A small-molecule ligand and the protein it binds are described below.
Small molecule (SMILES): Cc1cn([C@H]2C[C@H](O)[C@@H](CO[P](=O)(O)O[P](=O)(O)O[C@H]3O[C@H](C)[C@@H](O)[C@H](N)[C@H]3O)O2)c(=O)[nH]c1=O

Binding-site contacts:
Ligand atom O4 contacts residue TYR215 of chain 2.A at 3.4 Å.
Ligand atom O3' contacts residue THR126 of chain 2.A at 3.4 Å (h-bond).
Ligand atom O1A contacts residue LYS28 of chain 2.A at 3.3 Å (salt-bridge).
Ligand atom C1' contacts residue PHE238 of chain 2.A at 3.8 Å (hydrophobic).
Ligand atom C6Q contacts residue PHE96 of chain 2.A at 3.5 Å (hydrophobic).
Ligand atom C4 contacts residue GLN242 of chain 2.A at 3.7 Å.
Ligand atom N3 contacts residue TYR215 of chain 2.A at 3.3 Å.
Ligand atom C4 contacts residue TYR215 of chain 2.A at 3.5 Å (hydrophobic).
Ligand atom C2Q contacts residue GLY123 of chain 2.A at 3.6 Å.
Ligand atom O3' contacts residue SER127 of chain 2.A at 3.1 Å (h-bond).
Ligand atom C4Q contacts residue FON1 of chain 2.B at 3.5 Å.
Ligand atom O2 contacts residue PHE238 of chain 2.A at 3.6 Å.
Ligand atom O1B contacts residue TYR125 of chain 2.A at 2.8 Å (h-bond).
Ligand atom C3Q contacts residue FON1 of chain 2.B at 3.7 Å.
Ligand atom O1B contacts residue MET124 of chain 2.A at 3.5 Å.
Ligand atom C2 contacts residue TYR215 of chain 2.A at 3.4 Å (hydrophobic).
Ligand atom N3 contacts residue GLN242 of chain 2.A at 2.8 Å (h-bond).
Ligand atom N1 contacts residue TYR241 of chain 2.A at 3.7 Å.
Ligand atom O4 contacts residue GLN242 of chain 2.A at 3.6 Å.
Ligand atom C4Q contacts residue PHE96 of chain 2.A at 3.5 Å (hydrophobic).
Ligand atom C5' contacts residue TYR172 of chain 2.A at 3.5 Å (hydrophobic).
Ligand atom O4' contacts residue TYR241 of chain 2.A at 3.7 Å.
Ligand atom O2 contacts residue TYR215 of chain 2.A at 3.5 Å.
Ligand atom O2Q contacts residue GLY123 of chain 2.A at 2.8 Å (h-bond).
Ligand atom O3' contacts residue TYR125 of chain 2.A at 3.3 Å.
Ligand atom O4Q contacts residue FON1 of chain 2.B at 3.3 Å (h-bond).
Ligand atom O2 contacts residue GLN242 of chain 2.A at 2.9 Å (h-bond).
Ligand atom O4Q contacts residue GLU95 of chain 2.A at 3.2 Å.
Ligand atom C4 contacts residue TYR241 of chain 2.A at 3.6 Å (hydrophobic).
Ligand atom O4Q contacts residue PHE96 of chain 2.A at 2.6 Å (h-bond).
Ligand atom N3Q contacts residue FON1 of chain 2.B at 2.8 Å (h-bond).
Ligand atom C2' contacts residue TYR215 of chain 2.A at 3.5 Å (hydrophobic).
Ligand atom C3Q contacts residue GLU95 of chain 2.A at 3.6 Å.
Ligand atom N3Q contacts residue GLU95 of chain 2.A at 3.7 Å.
Ligand atom C2 contacts residue GLN242 of chain 2.A at 3.7 Å.
Ligand atom C2 contacts residue TYR241 of chain 2.A at 3.6 Å (hydrophobic).
Ligand atom C6Q contacts residue GLU95 of chain 2.A at 3.7 Å.
Ligand atom O4 contacts residue TYR241 of chain 2.A at 3.6 Å.
Ligand atom O4' contacts residue PHE238 of chain 2.A at 3.2 Å.
Ligand atom N3 contacts residue TYR241 of chain 2.A at 3.4 Å.

Sequence of chain 2.A:
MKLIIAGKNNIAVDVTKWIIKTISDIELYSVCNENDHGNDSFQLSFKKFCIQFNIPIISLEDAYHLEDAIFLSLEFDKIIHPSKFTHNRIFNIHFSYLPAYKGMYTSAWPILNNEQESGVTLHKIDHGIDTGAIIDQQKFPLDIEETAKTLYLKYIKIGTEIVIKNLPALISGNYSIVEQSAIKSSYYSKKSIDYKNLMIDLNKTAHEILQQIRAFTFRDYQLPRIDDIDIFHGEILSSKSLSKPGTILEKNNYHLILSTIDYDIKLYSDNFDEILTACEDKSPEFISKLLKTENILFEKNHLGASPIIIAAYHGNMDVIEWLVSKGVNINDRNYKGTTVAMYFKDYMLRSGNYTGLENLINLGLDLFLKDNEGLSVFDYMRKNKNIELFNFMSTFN